Sequence of chain 1.B:
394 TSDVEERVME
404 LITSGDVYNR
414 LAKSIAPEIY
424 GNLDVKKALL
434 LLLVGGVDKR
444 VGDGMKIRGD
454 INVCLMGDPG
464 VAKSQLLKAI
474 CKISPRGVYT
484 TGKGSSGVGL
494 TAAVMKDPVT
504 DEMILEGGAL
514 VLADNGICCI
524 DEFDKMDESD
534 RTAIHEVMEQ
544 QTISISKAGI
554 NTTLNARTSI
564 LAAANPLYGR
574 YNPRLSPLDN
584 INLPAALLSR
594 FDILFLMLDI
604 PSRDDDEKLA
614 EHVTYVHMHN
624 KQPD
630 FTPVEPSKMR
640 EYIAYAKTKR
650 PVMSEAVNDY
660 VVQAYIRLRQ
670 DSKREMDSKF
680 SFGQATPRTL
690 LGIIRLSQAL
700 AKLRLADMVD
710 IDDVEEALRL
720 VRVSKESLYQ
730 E

Binding-site contacts:
Ligand atom O3A contacts residue MG1 of chain 1.Q at 2.4 Å.
Ligand atom N3B contacts residue MG1 of chain 1.Q at 3.0 Å.
Ligand atom O5' contacts residue SER571 of chain 1.F at 3.4 Å.
Ligand atom O5' contacts residue THR572 of chain 1.F at 3.1 Å (h-bond).
Ligand atom O2G contacts residue ARG687 of chain 1.B at 2.7 Å (salt-bridge).
Ligand atom PG contacts residue LYS574 of chain 1.F at 3.4 Å.
Ligand atom O3A contacts residue ARG687 of chain 1.B at 2.6 Å (salt-bridge).
Ligand atom N1 contacts residue TYR531 of chain 1.F at 2.9 Å (h-bond).
Ligand atom O2G contacts residue PRO570 of chain 1.F at 3.1 Å.
Ligand atom C8 contacts residue PRO686 of chain 1.B at 3.3 Å (hydrophobic).
Ligand atom O3G contacts residue ARG593 of chain 1.B at 2.7 Å (salt-bridge).
Ligand atom O2A contacts residue GLU542 of chain 1.B at 3.4 Å.
Ligand atom PG contacts residue MG1 of chain 1.Q at 2.9 Å.
Ligand atom O3G contacts residue MG1 of chain 1.Q at 1.9 Å.
Ligand atom O5' contacts residue ARG687 of chain 1.B at 3.6 Å (salt-bridge).
Ligand atom O3' contacts residue LEU690 of chain 1.B at 3.4 Å.
Ligand atom O2B contacts residue LYS574 of chain 1.F at 2.7 Å (salt-bridge).
Ligand atom O2B contacts residue THR572 of chain 1.F at 2.8 Å (h-bond).
Ligand atom O5' contacts residue SER573 of chain 1.F at 2.8 Å (h-bond).
Ligand atom N6 contacts residue TYR531 of chain 1.F at 3.1 Å (h-bond).
Ligand atom PB contacts residue MG1 of chain 1.Q at 2.5 Å.
Ligand atom O2A contacts residue ARG687 of chain 1.B at 2.9 Å (salt-bridge).
Ligand atom O2' contacts residue ILE450 of chain 1.B at 3.4 Å.
Ligand atom N3B contacts residue LYS574 of chain 1.F at 3.0 Å (salt-bridge).
Ligand atom O1B contacts residue LYS574 of chain 1.F at 3.3 Å (salt-bridge).
Ligand atom O1G contacts residue LYS574 of chain 1.F at 2.7 Å (salt-bridge).
Ligand atom O1B contacts residue MG1 of chain 1.Q at 1.9 Å.
Ligand atom PG contacts residue ARG593 of chain 1.B at 3.4 Å.
Ligand atom N3B contacts residue SER571 of chain 1.F at 2.9 Å (h-bond).
Ligand atom O2B contacts residue SER573 of chain 1.F at 2.8 Å (h-bond).
Ligand atom PB contacts residue LYS574 of chain 1.F at 3.2 Å.
Ligand atom O1A contacts residue SER573 of chain 1.F at 3.4 Å.
Ligand atom PA contacts residue ARG687 of chain 1.B at 3.2 Å.
Ligand atom O1B contacts residue SER575 of chain 1.F at 2.9 Å (h-bond).
Ligand atom C5' contacts residue SER573 of chain 1.F at 3.1 Å.
Ligand atom O1A contacts residue GLN576 of chain 1.F at 3.3 Å (h-bond).
Ligand atom O3' contacts residue GLU542 of chain 1.B at 3.0 Å (salt-bridge).
Ligand atom PA contacts residue MG1 of chain 1.Q at 3.6 Å.
Ligand atom N3B contacts residue ARG687 of chain 1.B at 3.2 Å (salt-bridge).
Ligand atom O2G contacts residue ARG593 of chain 1.B at 2.7 Å (salt-bridge).

This protein binds this small molecule.
Small molecule (SMILES): Nc1ncnc2c1ncn2[C@@H]1O[C@H](CO[P](=O)(O)O[P](=O)(O)NP(=O)(O)O)[C@@H](O)[C@H]1O

Sequence of chain 1.F:
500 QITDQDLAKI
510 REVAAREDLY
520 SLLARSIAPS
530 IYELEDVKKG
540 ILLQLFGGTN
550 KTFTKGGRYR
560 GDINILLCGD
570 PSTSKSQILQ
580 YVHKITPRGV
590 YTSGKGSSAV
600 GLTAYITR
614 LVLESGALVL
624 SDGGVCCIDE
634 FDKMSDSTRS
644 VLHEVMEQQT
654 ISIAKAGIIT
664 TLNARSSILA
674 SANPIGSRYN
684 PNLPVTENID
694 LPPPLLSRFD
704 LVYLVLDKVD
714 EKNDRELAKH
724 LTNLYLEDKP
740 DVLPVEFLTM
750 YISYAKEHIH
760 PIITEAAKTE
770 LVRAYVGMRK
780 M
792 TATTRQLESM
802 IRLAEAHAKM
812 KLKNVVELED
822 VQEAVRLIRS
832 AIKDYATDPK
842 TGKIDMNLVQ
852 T